A protein and the small-molecule ligand that binds it are described below.
Small molecule (SMILES): CC(=O)N[C@H]1CO[C@H](C)[C@@H](O[C@@H]2O[C@H](CO)[C@@H](O[C@@H]3OCC[C@H](O[C@H]4O[C@H](CO)[C@@H](O)[C@H](O)[C@@H]4O)[C@@H]3O)[C@H](O)[C@H]2NC=O)[C@@H]1O

Binding-site contacts:
Ligand atom O5 contacts residue ASN326 of chain 1.C at 4.4 Å.
Ligand atom O7 contacts residue GLN327 of chain 1.C at 4.4 Å.
Ligand atom C6 contacts residue ILE432 of chain 1.C at 4.5 Å (hydrophobic).
Ligand atom C4 contacts residue NAG2 of chain 1.AA at 3.5 Å.
Ligand atom C1 contacts residue ASP422 of chain 1.C at 4.2 Å.
Ligand atom C5 contacts residue GLY424 of chain 1.C at 3.9 Å.
Ligand atom C6 contacts residue GLY424 of chain 1.C at 3.5 Å.
Ligand atom O7 contacts residue ASN326 of chain 1.C at 4.3 Å.
Ligand atom O4 contacts residue NAG2 of chain 1.AA at 2.6 Å.
Ligand atom C5 contacts residue NAG2 of chain 1.AA at 4.1 Å.
Ligand atom C7 contacts residue NAG1 of chain 1.AA at 3.5 Å.
Ligand atom O5 contacts residue ILE432 of chain 1.C at 4.3 Å.
Ligand atom C1 contacts residue ARG434 of chain 1.C at 4.2 Å.
Ligand atom C3 contacts residue NAG2 of chain 1.AA at 3.4 Å.
Ligand atom O5 contacts residue ASP422 of chain 1.C at 3.9 Å.
Ligand atom O3 contacts residue NAG2 of chain 1.AA at 3.4 Å.
Ligand atom O7 contacts residue NAG1 of chain 1.AA at 2.8 Å.
Ligand atom C6 contacts residue THR425 of chain 1.C at 3.9 Å.
Ligand atom C5 contacts residue ASP422 of chain 1.C at 4.5 Å.

Sequence of chain 1.C:
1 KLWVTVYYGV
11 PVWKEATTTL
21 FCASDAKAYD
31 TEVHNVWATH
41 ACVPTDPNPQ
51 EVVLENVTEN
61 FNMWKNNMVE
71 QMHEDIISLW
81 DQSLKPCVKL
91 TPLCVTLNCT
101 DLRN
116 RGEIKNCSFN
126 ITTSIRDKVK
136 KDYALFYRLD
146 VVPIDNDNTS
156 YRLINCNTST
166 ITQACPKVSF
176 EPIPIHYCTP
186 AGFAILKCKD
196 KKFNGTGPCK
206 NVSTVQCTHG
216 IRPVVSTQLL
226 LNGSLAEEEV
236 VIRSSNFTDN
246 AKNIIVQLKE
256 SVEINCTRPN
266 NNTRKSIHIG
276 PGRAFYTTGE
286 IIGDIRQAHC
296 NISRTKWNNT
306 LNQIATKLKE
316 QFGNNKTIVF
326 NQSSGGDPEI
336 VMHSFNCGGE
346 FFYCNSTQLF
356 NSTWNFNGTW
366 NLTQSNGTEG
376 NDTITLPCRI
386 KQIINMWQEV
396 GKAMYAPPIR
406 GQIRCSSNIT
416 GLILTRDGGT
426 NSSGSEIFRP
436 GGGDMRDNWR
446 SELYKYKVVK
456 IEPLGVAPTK